A protein and the small-molecule ligand that binds it are described below.
Small molecule (SMILES): Nc1ncnc2c1ncn2[C@H]1C[C@H](O)[C@@H](COP(=O)(O)O)O1

Sequence of chain 4.A:
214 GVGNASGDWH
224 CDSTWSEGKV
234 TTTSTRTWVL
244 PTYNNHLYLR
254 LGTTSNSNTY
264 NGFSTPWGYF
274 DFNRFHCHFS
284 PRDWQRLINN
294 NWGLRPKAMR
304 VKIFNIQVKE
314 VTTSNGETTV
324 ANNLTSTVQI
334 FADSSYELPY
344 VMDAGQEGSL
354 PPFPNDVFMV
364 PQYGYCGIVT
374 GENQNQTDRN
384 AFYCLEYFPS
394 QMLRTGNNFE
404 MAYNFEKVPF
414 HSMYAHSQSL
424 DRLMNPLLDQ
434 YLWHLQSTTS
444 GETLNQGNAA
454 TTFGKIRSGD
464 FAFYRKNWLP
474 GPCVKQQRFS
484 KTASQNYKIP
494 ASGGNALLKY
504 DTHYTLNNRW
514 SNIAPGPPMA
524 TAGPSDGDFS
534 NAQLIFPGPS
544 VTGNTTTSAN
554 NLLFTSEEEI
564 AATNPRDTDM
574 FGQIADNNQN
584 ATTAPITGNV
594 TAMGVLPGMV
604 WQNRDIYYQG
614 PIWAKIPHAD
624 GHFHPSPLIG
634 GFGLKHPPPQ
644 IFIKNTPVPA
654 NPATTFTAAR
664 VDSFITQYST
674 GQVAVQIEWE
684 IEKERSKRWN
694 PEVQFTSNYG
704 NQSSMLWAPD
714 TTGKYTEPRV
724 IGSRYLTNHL

Binding-site contacts:
Ligand atom N6 contacts residue PHE635 of chain 4.A at 3.7 Å.
Ligand atom N6 contacts residue GLY634 of chain 4.A at 3.8 Å.
Ligand atom C2 contacts residue PRO628 of chain 4.A at 3.5 Å (hydrophobic).
Ligand atom C1' contacts residue HIS627 of chain 4.A at 4.3 Å.
Ligand atom C8 contacts residue PRO412 of chain 4.A at 4.3 Å (hydrophobic).
Ligand atom N7 contacts residue HIS627 of chain 4.A at 4.1 Å.
Ligand atom N1 contacts residue VAL411 of chain 4.A at 4.3 Å.
Ligand atom N9 contacts residue PRO628 of chain 4.A at 3.7 Å.
Ligand atom C5 contacts residue PRO412 of chain 4.A at 4.2 Å (hydrophobic).
Ligand atom C8 contacts residue PRO628 of chain 4.A at 3.8 Å (hydrophobic).
Ligand atom C2' contacts residue HIS627 of chain 4.A at 3.2 Å.
Ligand atom N7 contacts residue PRO628 of chain 4.A at 3.3 Å (h-bond).
Ligand atom C5 contacts residue SER629 of chain 4.A at 3.5 Å.
Ligand atom N9 contacts residue PRO412 of chain 4.A at 4.2 Å.
Ligand atom C4 contacts residue PRO628 of chain 4.A at 3.0 Å (hydrophobic).
Ligand atom O1P contacts residue HIS625 of chain 5.A at 2.8 Å (h-bond).
Ligand atom C2 contacts residue GLY636 of chain 4.A at 3.2 Å.
Ligand atom N7 contacts residue ASN606 of chain 4.A at 4.2 Å.
Ligand atom C5 contacts residue PRO628 of chain 4.A at 2.7 Å (hydrophobic).
Ligand atom C3' contacts residue HIS627 of chain 4.A at 4.3 Å.
Ligand atom C6 contacts residue GLY636 of chain 4.A at 3.6 Å.
Ligand atom N7 contacts residue PRO412 of chain 4.A at 4.3 Å.
Ligand atom C8 contacts residue SER629 of chain 4.A at 4.2 Å.
Ligand atom C1' contacts residue PRO628 of chain 4.A at 3.9 Å (hydrophobic).
Ligand atom C6 contacts residue SER629 of chain 4.A at 3.5 Å.
Ligand atom O2P contacts residue ASP623 of chain 5.A at 3.2 Å (salt-bridge).
Ligand atom N6 contacts residue PRO628 of chain 4.A at 3.4 Å (h-bond).
Ligand atom N6 contacts residue GLY636 of chain 4.A at 3.2 Å (h-bond).
Ligand atom N1 contacts residue GLY636 of chain 4.A at 2.9 Å (h-bond).
Ligand atom C4 contacts residue PRO412 of chain 4.A at 4.1 Å (hydrophobic).
Ligand atom C6 contacts residue PRO412 of chain 4.A at 4.3 Å (hydrophobic).
Ligand atom O3' contacts residue PRO628 of chain 4.A at 4.1 Å.
Ligand atom N1 contacts residue PRO628 of chain 4.A at 3.2 Å (h-bond).
Ligand atom N7 contacts residue SER629 of chain 4.A at 3.1 Å (h-bond).
Ligand atom N6 contacts residue SER629 of chain 4.A at 3.0 Å (h-bond).
Ligand atom C8 contacts residue HIS627 of chain 4.A at 3.5 Å.
Ligand atom C6 contacts residue PRO628 of chain 4.A at 2.8 Å (hydrophobic).
Ligand atom N3 contacts residue PRO628 of chain 4.A at 3.5 Å (h-bond).
Ligand atom P contacts residue HIS625 of chain 5.A at 3.9 Å.
Ligand atom C2' contacts residue PRO628 of chain 4.A at 3.6 Å (hydrophobic).

Sequence of chain 5.A:
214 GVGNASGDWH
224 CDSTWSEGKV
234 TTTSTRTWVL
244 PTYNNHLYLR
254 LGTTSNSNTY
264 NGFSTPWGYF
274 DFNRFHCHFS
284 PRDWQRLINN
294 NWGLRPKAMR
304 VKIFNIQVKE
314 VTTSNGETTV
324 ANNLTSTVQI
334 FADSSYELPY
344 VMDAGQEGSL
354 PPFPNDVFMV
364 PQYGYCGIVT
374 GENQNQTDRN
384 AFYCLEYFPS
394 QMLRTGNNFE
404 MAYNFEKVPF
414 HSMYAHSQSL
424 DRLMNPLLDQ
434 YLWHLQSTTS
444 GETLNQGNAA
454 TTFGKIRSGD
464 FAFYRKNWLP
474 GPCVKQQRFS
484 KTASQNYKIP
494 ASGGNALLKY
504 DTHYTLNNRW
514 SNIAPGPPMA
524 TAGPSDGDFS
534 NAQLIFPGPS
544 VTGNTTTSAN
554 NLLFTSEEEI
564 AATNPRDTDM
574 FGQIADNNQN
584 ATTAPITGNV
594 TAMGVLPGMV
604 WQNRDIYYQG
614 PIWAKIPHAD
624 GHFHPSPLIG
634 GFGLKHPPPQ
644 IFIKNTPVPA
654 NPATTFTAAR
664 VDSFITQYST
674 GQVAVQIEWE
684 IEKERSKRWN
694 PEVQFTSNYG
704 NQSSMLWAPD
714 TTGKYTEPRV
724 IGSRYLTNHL